This small molecule binds to this protein.
Small molecule (SMILES): CC(=O)N[C@@H]1[C@@H](O)[C@H](O)[C@@H](CO)O[C@H]1O

Sequence of chain 1.K:
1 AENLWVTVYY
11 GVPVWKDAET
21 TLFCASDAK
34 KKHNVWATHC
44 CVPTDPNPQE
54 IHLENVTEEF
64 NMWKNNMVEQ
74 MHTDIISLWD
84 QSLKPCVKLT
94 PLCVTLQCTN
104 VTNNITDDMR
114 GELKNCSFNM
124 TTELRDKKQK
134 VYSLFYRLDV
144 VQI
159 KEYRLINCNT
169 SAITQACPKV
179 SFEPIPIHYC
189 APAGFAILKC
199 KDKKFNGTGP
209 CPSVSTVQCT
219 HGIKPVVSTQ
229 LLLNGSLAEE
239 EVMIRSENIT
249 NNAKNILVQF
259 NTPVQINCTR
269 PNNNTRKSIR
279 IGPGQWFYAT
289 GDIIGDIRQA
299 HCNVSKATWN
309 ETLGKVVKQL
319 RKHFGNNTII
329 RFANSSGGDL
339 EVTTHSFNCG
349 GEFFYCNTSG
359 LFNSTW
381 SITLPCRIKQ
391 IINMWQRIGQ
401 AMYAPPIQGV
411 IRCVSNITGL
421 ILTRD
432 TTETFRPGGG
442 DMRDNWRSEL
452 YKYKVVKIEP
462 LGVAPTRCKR

Binding-site contacts:
Ligand atom N2 contacts residue ARG162 of chain 1.K at 3.5 Å (salt-bridge).
Ligand atom C8 contacts residue ARG162 of chain 1.K at 3.5 Å.
Ligand atom C2 contacts residue ASN167 of chain 1.K at 2.3 Å.
Ligand atom C8 contacts residue VAL144 of chain 1.K at 4.2 Å (hydrophobic).
Ligand atom O7 contacts residue ASN167 of chain 1.K at 4.4 Å.
Ligand atom C2 contacts residue ARG162 of chain 1.K at 4.4 Å.
Ligand atom C5 contacts residue ASN167 of chain 1.K at 3.6 Å.
Ligand atom C1 contacts residue THR168 of chain 1.K at 4.0 Å.
Ligand atom O7 contacts residue ARG162 of chain 1.K at 4.4 Å.
Ligand atom O5 contacts residue ASN167 of chain 1.K at 2.4 Å (h-bond).
Ligand atom C7 contacts residue ASN167 of chain 1.K at 3.9 Å.
Ligand atom C1 contacts residue ASN167 of chain 1.K at 1.4 Å.
Ligand atom C4 contacts residue ASN167 of chain 1.K at 4.1 Å.
Ligand atom O5 contacts residue THR168 of chain 1.K at 3.0 Å.
Ligand atom C7 contacts residue ARG162 of chain 1.K at 3.6 Å.
Ligand atom C5 contacts residue THR168 of chain 1.K at 4.1 Å.
Ligand atom C3 contacts residue ASN167 of chain 1.K at 3.6 Å.
Ligand atom N2 contacts residue ASN167 of chain 1.K at 2.8 Å (h-bond).
Ligand atom C6 contacts residue THR168 of chain 1.K at 3.9 Å.
Ligand atom C1 contacts residue ARG162 of chain 1.K at 4.5 Å.